This small molecule binds to this protein.
Small molecule (SMILES): CC(=O)N[C@@H]1[C@@H](O)[C@H](O)[C@@H](CO)O[C@H]1O

Sequence of chain 1.A:
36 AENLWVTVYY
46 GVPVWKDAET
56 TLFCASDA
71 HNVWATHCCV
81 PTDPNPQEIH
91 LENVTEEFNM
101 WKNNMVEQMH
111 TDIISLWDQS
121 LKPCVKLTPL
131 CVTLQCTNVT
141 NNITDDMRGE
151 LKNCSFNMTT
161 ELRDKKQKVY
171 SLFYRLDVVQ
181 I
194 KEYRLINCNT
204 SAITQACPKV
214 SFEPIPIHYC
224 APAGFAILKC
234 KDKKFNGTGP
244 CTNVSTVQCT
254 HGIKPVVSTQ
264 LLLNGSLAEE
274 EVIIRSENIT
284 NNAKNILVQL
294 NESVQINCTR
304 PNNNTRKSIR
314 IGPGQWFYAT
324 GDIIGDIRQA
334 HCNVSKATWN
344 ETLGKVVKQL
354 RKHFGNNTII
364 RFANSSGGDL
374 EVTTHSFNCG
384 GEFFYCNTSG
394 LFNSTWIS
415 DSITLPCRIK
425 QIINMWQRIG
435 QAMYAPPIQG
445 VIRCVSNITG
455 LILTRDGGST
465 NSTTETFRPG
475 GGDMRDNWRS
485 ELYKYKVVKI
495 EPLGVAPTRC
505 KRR

Binding-site contacts:
Ligand atom C6 contacts residue LYS168 of chain 1.A at 4.4 Å.
Ligand atom C5 contacts residue ASN157 of chain 1.A at 3.8 Å.
Ligand atom O7 contacts residue ASN157 of chain 1.A at 4.3 Å.
Ligand atom C6 contacts residue GLN135 of chain 1.A at 4.3 Å.
Ligand atom N2 contacts residue ASN157 of chain 1.A at 2.9 Å (h-bond).
Ligand atom C7 contacts residue ASN157 of chain 1.A at 4.0 Å.
Ligand atom O6 contacts residue GLN135 of chain 1.A at 4.5 Å.
Ligand atom C2 contacts residue ASN157 of chain 1.A at 2.6 Å.
Ligand atom O6 contacts residue LYS168 of chain 1.A at 4.5 Å.
Ligand atom O5 contacts residue ASN157 of chain 1.A at 2.5 Å (h-bond).
Ligand atom C1 contacts residue ASN157 of chain 1.A at 1.5 Å.
Ligand atom C3 contacts residue ASN157 of chain 1.A at 3.9 Å.
Ligand atom C4 contacts residue ASN157 of chain 1.A at 4.4 Å.